Binding-site contacts:
Ligand atom C6 contacts residue TRP38 of chain 33.B at 3.6 Å (hydrophobic).
Ligand atom O2' contacts residue HIS28 of chain 5.A at 3.2 Å (h-bond).
Ligand atom N6 contacts residue TRP38 of chain 33.B at 4.0 Å.
Ligand atom C4 contacts residue TRP38 of chain 33.B at 3.5 Å (hydrophobic).
Ligand atom C2 contacts residue TRP38 of chain 33.B at 3.1 Å (hydrophobic).
Ligand atom C1' contacts residue TRP38 of chain 33.B at 4.0 Å (hydrophobic).
Ligand atom N1 contacts residue TRP38 of chain 33.B at 3.3 Å.
Ligand atom N7 contacts residue TRP38 of chain 33.B at 4.2 Å.
Ligand atom N3 contacts residue TRP38 of chain 33.B at 3.2 Å.
Ligand atom O2' contacts residue TRP38 of chain 33.B at 4.2 Å.
Ligand atom C8 contacts residue TRP38 of chain 33.B at 4.3 Å (hydrophobic).
Ligand atom C5 contacts residue TRP38 of chain 33.B at 3.7 Å (hydrophobic).
Ligand atom N9 contacts residue TRP38 of chain 33.B at 3.7 Å.
Ligand atom N6 contacts residue VAL30 of chain 5.A at 4.3 Å.

Sequence of chain 5.A:
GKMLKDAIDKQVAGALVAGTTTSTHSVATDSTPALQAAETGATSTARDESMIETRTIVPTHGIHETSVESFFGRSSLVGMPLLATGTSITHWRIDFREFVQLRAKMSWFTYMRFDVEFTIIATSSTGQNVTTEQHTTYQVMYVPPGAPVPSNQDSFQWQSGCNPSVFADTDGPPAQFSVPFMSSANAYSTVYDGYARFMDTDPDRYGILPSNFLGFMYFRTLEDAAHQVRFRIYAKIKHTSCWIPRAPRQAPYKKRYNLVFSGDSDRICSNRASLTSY

Sequence of chain 33.B:
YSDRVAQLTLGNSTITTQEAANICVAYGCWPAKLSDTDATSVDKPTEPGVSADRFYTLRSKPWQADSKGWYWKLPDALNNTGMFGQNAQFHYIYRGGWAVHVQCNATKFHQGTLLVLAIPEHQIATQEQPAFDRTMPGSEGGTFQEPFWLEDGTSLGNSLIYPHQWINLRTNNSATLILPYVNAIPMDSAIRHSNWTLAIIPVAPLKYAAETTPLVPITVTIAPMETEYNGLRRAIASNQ

This small molecule binds to this protein.
Small molecule (SMILES): Nc1ncnc2c1ncn2[C@@H]1O[C@H](COP(=O)=O)[C@@H](O[P](=O)(O)OC[C@H]2O[C@@H](n3ccc(=O)[nH]c3=O)[C@H](O)[C@@H]2O)[C@H]1O